Binding-site contacts:
Ligand atom C4 contacts residue LEU160 of chain 1.A at 4.2 Å (hydrophobic).
Ligand atom C8 contacts residue THR40 of chain 1.A at 3.3 Å.
Ligand atom C contacts residue LEU108 of chain 1.A at 4.1 Å (hydrophobic).
Ligand atom N1 contacts residue LEU160 of chain 1.A at 4.4 Å.
Ligand atom C3 contacts residue ALA57 of chain 1.A at 3.9 Å (hydrophobic).
Ligand atom N1 contacts residue MET109 of chain 1.A at 4.2 Å.
Ligand atom C11 contacts residue LEU160 of chain 1.A at 4.1 Å (hydrophobic).
Ligand atom C1 contacts residue LEU160 of chain 1.A at 4.1 Å (hydrophobic).
Ligand atom C7 contacts residue MET36 of chain 1.A at 3.5 Å (hydrophobic).
Ligand atom C8 contacts residue SER38 of chain 1.A at 4.4 Å.
Ligand atom N contacts residue GLU107 of chain 1.A at 3.4 Å (salt-bridge).
Ligand atom C contacts residue MET36 of chain 1.A at 4.2 Å (hydrophobic).
Ligand atom C7 contacts residue SER38 of chain 1.A at 3.9 Å.
Ligand atom C6 contacts residue MET36 of chain 1.A at 3.9 Å (hydrophobic).
Ligand atom C3 contacts residue MET109 of chain 1.A at 4.0 Å (hydrophobic).
Ligand atom C12 contacts residue SER157 of chain 1.A at 3.8 Å.
Ligand atom N contacts residue LEU108 of chain 1.A at 3.8 Å.
Ligand atom I contacts residue LYS59 of chain 1.A at 4.3 Å.
Ligand atom N4 contacts residue GLU107 of chain 1.A at 2.5 Å (salt-bridge).
Ligand atom N4 contacts residue MET109 of chain 1.A at 4.2 Å.
Ligand atom C6 contacts residue VAL44 of chain 1.A at 3.7 Å (hydrophobic).
Ligand atom C11 contacts residue CYS112 of chain 1.A at 3.1 Å (hydrophobic).
Ligand atom N4 contacts residue ALA57 of chain 1.A at 3.9 Å.
Ligand atom C11 contacts residue SER157 of chain 1.A at 3.9 Å.
Ligand atom N contacts residue LEU160 of chain 1.A at 4.4 Å.
Ligand atom C12 contacts residue CYS112 of chain 1.A at 1.7 Å (hydrophobic).
Ligand atom C7 contacts residue GLY37 of chain 1.A at 3.8 Å.
Ligand atom N4 contacts residue MET106 of chain 1.A at 3.7 Å.
Ligand atom C3 contacts residue LEU160 of chain 1.A at 4.0 Å (hydrophobic).
Ligand atom C2 contacts residue LEU160 of chain 1.A at 3.8 Å (hydrophobic).
Ligand atom N contacts residue MET109 of chain 1.A at 2.9 Å (h-bond).
Ligand atom C3 contacts residue GLU107 of chain 1.A at 3.3 Å.
Ligand atom C10 contacts residue CYS112 of chain 1.A at 4.2 Å (hydrophobic).
Ligand atom I contacts residue MET106 of chain 1.A at 4.0 Å.
Ligand atom N3 contacts residue VAL44 of chain 1.A at 4.1 Å.
Ligand atom N1 contacts residue MET36 of chain 1.A at 4.3 Å.
Ligand atom C7 contacts residue THR40 of chain 1.A at 4.0 Å.
Ligand atom O contacts residue CYS112 of chain 1.A at 4.3 Å.
Ligand atom C contacts residue MET109 of chain 1.A at 3.2 Å (hydrophobic).
Ligand atom N contacts residue ALA57 of chain 1.A at 4.0 Å.

This protein binds this small molecule.
Small molecule (SMILES): CCC(=O)N1CCC[C@@H](n2nc(I)c3c(N)ncnc32)C1

Sequence of chain 1.A:
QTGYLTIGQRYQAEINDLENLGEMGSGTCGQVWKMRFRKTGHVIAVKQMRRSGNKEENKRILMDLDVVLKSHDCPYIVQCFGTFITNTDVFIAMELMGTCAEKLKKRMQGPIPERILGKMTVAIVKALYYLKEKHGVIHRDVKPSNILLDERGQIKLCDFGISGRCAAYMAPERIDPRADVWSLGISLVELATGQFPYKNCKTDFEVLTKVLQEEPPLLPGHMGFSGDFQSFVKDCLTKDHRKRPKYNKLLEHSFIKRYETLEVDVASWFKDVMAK